Binding-site contacts:
Ligand atom C8 contacts residue GLN307 of chain 1.C at 4.1 Å.
Ligand atom C4 contacts residue ASN253 of chain 1.C at 4.3 Å.
Ligand atom O7 contacts residue GLN307 of chain 1.C at 3.3 Å.
Ligand atom N2 contacts residue VAL234 of chain 1.C at 4.2 Å.
Ligand atom C1 contacts residue ASN253 of chain 1.C at 1.4 Å.
Ligand atom C6 contacts residue LYS254 of chain 1.C at 3.7 Å.
Ligand atom O5 contacts residue GLU232 of chain 1.C at 2.9 Å (salt-bridge).
Ligand atom C7 contacts residue VAL234 of chain 1.C at 3.8 Å (hydrophobic).
Ligand atom C7 contacts residue GLN307 of chain 1.C at 4.4 Å.
Ligand atom C6 contacts residue GLU232 of chain 1.C at 3.6 Å.
Ligand atom O5 contacts residue ASN253 of chain 1.C at 2.4 Å (h-bond).
Ligand atom C2 contacts residue GLU232 of chain 1.C at 4.1 Å.
Ligand atom O7 contacts residue VAL234 of chain 1.C at 4.0 Å.
Ligand atom O6 contacts residue GLU232 of chain 1.C at 2.7 Å (salt-bridge).
Ligand atom C1 contacts residue GLU232 of chain 1.C at 3.3 Å.
Ligand atom O5 contacts residue LYS254 of chain 1.C at 3.6 Å.
Ligand atom O3 contacts residue GLN307 of chain 1.C at 4.4 Å.
Ligand atom C5 contacts residue ASN253 of chain 1.C at 3.6 Å.
Ligand atom C7 contacts residue ASN253 of chain 1.C at 4.1 Å.
Ligand atom C5 contacts residue GLU232 of chain 1.C at 3.4 Å.
Ligand atom O6 contacts residue LYS254 of chain 1.C at 3.3 Å.
Ligand atom C8 contacts residue VAL234 of chain 1.C at 3.7 Å (hydrophobic).
Ligand atom C2 contacts residue ASN253 of chain 1.C at 2.6 Å.
Ligand atom N2 contacts residue GLU233 of chain 1.C at 4.5 Å.
Ligand atom C3 contacts residue ASN253 of chain 1.C at 3.9 Å.
Ligand atom N2 contacts residue GLU232 of chain 1.C at 3.9 Å.
Ligand atom C5 contacts residue LYS254 of chain 1.C at 4.3 Å.
Ligand atom C8 contacts residue LYS311 of chain 1.C at 3.9 Å.
Ligand atom N2 contacts residue ASN253 of chain 1.C at 3.0 Å (h-bond).

Sequence of chain 1.C:
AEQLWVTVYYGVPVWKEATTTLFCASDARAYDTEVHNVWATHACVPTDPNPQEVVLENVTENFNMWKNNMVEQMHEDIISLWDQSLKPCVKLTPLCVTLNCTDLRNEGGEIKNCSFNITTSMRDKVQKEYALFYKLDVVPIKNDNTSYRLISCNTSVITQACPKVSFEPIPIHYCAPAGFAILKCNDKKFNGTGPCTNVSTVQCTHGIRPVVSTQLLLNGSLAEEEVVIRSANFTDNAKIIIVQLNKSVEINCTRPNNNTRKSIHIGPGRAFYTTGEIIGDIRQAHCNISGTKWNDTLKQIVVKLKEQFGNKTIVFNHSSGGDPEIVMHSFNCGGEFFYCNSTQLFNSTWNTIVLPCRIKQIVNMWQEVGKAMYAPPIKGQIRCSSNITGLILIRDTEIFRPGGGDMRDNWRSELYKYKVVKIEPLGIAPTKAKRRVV

A small-molecule ligand and the protein it binds are described below.
Small molecule (SMILES): CC(=O)N[C@@H]1[C@@H](O)[C@H](O)[C@@H](CO)O[C@H]1O